A protein and the small-molecule ligand that binds it are described below.
Small molecule (SMILES): Nc1ncnc2c1ncn2[C@@H]1O[C@H](COP(=O)(O)OP(=O)(O)OP(O)(O)=S)[C@@H](O)[C@H]1O

Sequence of chain 1.B:
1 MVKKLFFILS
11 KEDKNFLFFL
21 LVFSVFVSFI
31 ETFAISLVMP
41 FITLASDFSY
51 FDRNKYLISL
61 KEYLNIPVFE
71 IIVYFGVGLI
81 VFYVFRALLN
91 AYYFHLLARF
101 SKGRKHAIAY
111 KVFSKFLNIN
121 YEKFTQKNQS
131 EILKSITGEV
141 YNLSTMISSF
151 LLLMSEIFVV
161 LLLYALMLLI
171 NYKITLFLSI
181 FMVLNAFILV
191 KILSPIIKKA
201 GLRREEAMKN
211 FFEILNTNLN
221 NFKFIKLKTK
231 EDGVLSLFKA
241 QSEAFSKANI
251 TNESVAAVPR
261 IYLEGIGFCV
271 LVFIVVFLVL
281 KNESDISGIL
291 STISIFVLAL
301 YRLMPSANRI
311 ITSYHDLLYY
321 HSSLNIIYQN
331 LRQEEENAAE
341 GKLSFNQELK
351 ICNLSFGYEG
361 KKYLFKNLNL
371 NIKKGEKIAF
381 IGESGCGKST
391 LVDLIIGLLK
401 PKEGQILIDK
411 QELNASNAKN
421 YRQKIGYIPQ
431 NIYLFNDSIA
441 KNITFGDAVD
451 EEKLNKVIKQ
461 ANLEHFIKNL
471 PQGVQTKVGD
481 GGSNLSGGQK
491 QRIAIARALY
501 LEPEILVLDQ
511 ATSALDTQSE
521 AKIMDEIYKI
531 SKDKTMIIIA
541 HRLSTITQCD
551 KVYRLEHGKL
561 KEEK

Binding-site contacts:
Ligand atom N9 contacts residue ASN484 of chain 1.B at 3.6 Å.
Ligand atom O2G contacts residue SER486 of chain 1.B at 3.7 Å.
Ligand atom S1G contacts residue GLN430 of chain 1.A at 3.5 Å (h-bond).
Ligand atom O2G contacts residue GLY488 of chain 1.B at 3.1 Å (h-bond).
Ligand atom O1B contacts residue SER389 of chain 1.A at 2.8 Å (h-bond).
Ligand atom C4 contacts residue ASN484 of chain 1.B at 3.3 Å.
Ligand atom N1 contacts residue THR125 of chain 1.A at 3.5 Å.
Ligand atom O2A contacts residue THR390 of chain 1.A at 2.6 Å (h-bond).
Ligand atom O3B contacts residue SER486 of chain 1.B at 3.1 Å.
Ligand atom O3' contacts residue GLY385 of chain 1.A at 3.5 Å (h-bond).
Ligand atom O2B contacts residue LYS388 of chain 1.A at 2.8 Å (salt-bridge).
Ligand atom N3 contacts residue ASN484 of chain 1.B at 3.4 Å (h-bond).
Ligand atom O5' contacts residue THR390 of chain 1.A at 3.3 Å (h-bond).
Ligand atom N7 contacts residue LEU485 of chain 1.B at 3.5 Å (h-bond).
Ligand atom O2G contacts residue ALA514 of chain 1.B at 3.6 Å.
Ligand atom C5' contacts residue THR390 of chain 1.A at 3.5 Å.
Ligand atom PB contacts residue LYS388 of chain 1.A at 3.6 Å.
Ligand atom O2B contacts residue GLY387 of chain 1.A at 3.2 Å (h-bond).
Ligand atom O3A contacts residue SER486 of chain 1.B at 3.4 Å.
Ligand atom N7 contacts residue TYR358 of chain 1.A at 3.5 Å (h-bond).
Ligand atom C5 contacts residue TYR358 of chain 1.A at 3.6 Å (hydrophobic).
Ligand atom C4' contacts residue LEU364 of chain 1.A at 3.6 Å (hydrophobic).
Ligand atom O2G contacts residue SER384 of chain 1.A at 3.3 Å (h-bond).
Ligand atom C4 contacts residue TYR358 of chain 1.A at 3.6 Å (hydrophobic).
Ligand atom C5' contacts residue LEU364 of chain 1.A at 3.6 Å (hydrophobic).
Ligand atom N6 contacts residue THR125 of chain 1.A at 2.9 Å (h-bond).
Ligand atom O2G contacts residue HIS541 of chain 1.A at 3.4 Å.
Ligand atom PA contacts residue THR390 of chain 1.A at 3.6 Å.
Ligand atom N1 contacts residue ASN484 of chain 1.B at 3.6 Å.
Ligand atom O3G contacts residue HIS541 of chain 1.A at 2.8 Å (h-bond).
Ligand atom O2A contacts residue SER389 of chain 1.A at 3.4 Å (h-bond).
Ligand atom N6 contacts residue SER483 of chain 1.B at 3.4 Å (h-bond).
Ligand atom C6 contacts residue ASN484 of chain 1.B at 3.6 Å.
Ligand atom O3G contacts residue LYS388 of chain 1.A at 3.4 Å (salt-bridge).
Ligand atom C8 contacts residue LEU485 of chain 1.B at 3.5 Å (hydrophobic).
Ligand atom O1A contacts residue SER486 of chain 1.B at 3.0 Å.
Ligand atom O3B contacts residue GLY385 of chain 1.A at 3.6 Å.
Ligand atom O1A contacts residue LEU485 of chain 1.B at 3.5 Å (h-bond).
Ligand atom N9 contacts residue TYR358 of chain 1.A at 3.6 Å.
Ligand atom O3' contacts residue GLN489 of chain 1.B at 3.1 Å (h-bond).

Sequence of chain 1.A:
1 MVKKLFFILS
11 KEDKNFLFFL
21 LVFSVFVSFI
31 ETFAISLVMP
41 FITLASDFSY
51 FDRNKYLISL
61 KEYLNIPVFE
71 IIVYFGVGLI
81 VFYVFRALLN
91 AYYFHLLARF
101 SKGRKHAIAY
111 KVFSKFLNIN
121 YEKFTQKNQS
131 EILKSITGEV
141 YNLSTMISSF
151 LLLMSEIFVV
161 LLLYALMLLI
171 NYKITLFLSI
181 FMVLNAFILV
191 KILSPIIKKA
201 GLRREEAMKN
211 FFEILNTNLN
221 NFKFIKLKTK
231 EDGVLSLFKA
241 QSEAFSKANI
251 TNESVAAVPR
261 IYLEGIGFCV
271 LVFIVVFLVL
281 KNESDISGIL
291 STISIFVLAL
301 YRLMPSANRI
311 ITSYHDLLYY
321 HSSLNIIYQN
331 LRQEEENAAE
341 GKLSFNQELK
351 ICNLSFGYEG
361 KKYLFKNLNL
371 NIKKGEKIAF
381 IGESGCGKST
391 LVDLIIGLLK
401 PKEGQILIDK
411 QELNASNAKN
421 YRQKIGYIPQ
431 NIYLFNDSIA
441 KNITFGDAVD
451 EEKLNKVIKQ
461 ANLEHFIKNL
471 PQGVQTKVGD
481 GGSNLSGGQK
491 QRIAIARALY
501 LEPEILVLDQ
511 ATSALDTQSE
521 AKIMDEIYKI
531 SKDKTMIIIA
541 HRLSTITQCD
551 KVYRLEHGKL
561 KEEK